Binding-site contacts:
Ligand atom C9 contacts residue PHE473 of chain 1.A at 3.9 Å (hydrophobic).
Ligand atom C1 contacts residue GLY329 of chain 1.B at 3.9 Å.
Ligand atom S contacts residue SER330 of chain 1.B at 3.6 Å.
Ligand atom C6 contacts residue PHE472 of chain 1.A at 3.9 Å (hydrophobic).
Ligand atom N contacts residue GLY329 of chain 1.B at 3.6 Å (h-bond).
Ligand atom C5 contacts residue PHE383 of chain 1.B at 3.9 Å (hydrophobic).
Ligand atom N2 contacts residue GLY329 of chain 1.B at 2.8 Å (h-bond).
Ligand atom C10 contacts residue GLN497 of chain 1.A at 3.9 Å.
Ligand atom C11 contacts residue LYS328 of chain 1.B at 3.4 Å.
Ligand atom C12 contacts residue TYR545 of chain 1.A at 3.8 Å (hydrophobic).
Ligand atom C13 contacts residue PHE472 of chain 1.A at 3.6 Å (hydrophobic).
Ligand atom C11 contacts residue TYR326 of chain 1.B at 3.9 Å (hydrophobic).
Ligand atom C1 contacts residue PHE473 of chain 1.A at 3.9 Å (hydrophobic).
Ligand atom O contacts residue VAL498 of chain 1.A at 3.9 Å.
Ligand atom C13 contacts residue PHE383 of chain 1.B at 3.8 Å (hydrophobic).
Ligand atom S contacts residue TYR326 of chain 1.B at 3.6 Å.
Ligand atom S contacts residue ILE327 of chain 1.B at 3.9 Å.
Ligand atom C14 contacts residue PHE324 of chain 1.B at 3.7 Å (hydrophobic).
Ligand atom N contacts residue LYS328 of chain 1.B at 3.9 Å.
Ligand atom C8 contacts residue PHE472 of chain 1.A at 3.4 Å (hydrophobic).
Ligand atom C12 contacts residue PHE383 of chain 1.B at 3.9 Å (hydrophobic).
Ligand atom C12 contacts residue ILE381 of chain 1.B at 3.7 Å (hydrophobic).
Ligand atom O contacts residue PHE239 of chain 1.B at 4.0 Å.
Ligand atom N2 contacts residue PHE473 of chain 1.A at 3.9 Å.
Ligand atom C9 contacts residue ALA496 of chain 1.A at 3.7 Å (hydrophobic).
Ligand atom C10 contacts residue ALA496 of chain 1.A at 3.5 Å (hydrophobic).
Ligand atom C contacts residue PHE473 of chain 1.A at 3.8 Å (hydrophobic).
Ligand atom O contacts residue TYR326 of chain 1.B at 3.1 Å (h-bond).
Ligand atom C8 contacts residue VAL356 of chain 1.B at 2.9 Å (hydrophobic).
Ligand atom C11 contacts residue VAL498 of chain 1.A at 3.9 Å (hydrophobic).
Ligand atom N1 contacts residue TYR326 of chain 1.B at 3.9 Å.
Ligand atom C10 contacts residue VAL498 of chain 1.A at 3.9 Å (hydrophobic).
Ligand atom C14 contacts residue TYR326 of chain 1.B at 3.5 Å (hydrophobic).
Ligand atom C13 contacts residue SER494 of chain 1.A at 3.9 Å.
Ligand atom N2 contacts residue LYS328 of chain 1.B at 3.7 Å.
Ligand atom C2 contacts residue TYR326 of chain 1.B at 3.6 Å (hydrophobic).
Ligand atom C13 contacts residue ALA496 of chain 1.A at 3.6 Å (hydrophobic).
Ligand atom S contacts residue VAL356 of chain 1.B at 3.9 Å.
Ligand atom C1 contacts residue TYR326 of chain 1.B at 3.6 Å (hydrophobic).
Ligand atom N contacts residue PHE473 of chain 1.A at 3.8 Å.

This small molecule binds to this protein.
Small molecule (SMILES): CSc1nnc(CCCO)n1-c1cc(C)c(C)c(C)c1

Sequence of chain 1.A:
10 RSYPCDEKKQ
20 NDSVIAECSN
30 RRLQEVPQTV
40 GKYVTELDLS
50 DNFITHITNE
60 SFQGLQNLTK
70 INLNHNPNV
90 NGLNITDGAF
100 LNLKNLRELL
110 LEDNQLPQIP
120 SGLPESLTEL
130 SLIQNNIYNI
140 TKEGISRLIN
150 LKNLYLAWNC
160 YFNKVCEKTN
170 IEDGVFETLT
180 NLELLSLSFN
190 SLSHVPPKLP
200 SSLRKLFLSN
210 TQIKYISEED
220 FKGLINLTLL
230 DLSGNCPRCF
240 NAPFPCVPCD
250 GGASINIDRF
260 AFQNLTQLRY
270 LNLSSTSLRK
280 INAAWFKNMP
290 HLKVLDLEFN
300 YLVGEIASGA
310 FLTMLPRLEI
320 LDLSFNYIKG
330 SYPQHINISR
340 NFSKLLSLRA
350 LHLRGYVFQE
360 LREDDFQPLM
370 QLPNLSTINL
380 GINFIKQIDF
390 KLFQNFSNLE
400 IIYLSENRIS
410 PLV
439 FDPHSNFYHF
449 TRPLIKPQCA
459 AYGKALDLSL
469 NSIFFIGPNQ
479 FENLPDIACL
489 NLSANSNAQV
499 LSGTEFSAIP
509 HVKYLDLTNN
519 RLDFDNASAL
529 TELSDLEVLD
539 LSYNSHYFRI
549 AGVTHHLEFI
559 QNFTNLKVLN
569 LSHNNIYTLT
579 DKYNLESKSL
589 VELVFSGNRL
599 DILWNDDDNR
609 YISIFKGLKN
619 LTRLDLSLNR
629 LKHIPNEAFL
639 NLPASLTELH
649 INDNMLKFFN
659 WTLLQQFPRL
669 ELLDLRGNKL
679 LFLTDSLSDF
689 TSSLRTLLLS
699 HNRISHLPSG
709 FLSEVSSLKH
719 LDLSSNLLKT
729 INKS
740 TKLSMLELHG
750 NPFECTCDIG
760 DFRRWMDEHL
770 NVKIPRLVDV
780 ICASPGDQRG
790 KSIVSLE

Sequence of chain 1.B:
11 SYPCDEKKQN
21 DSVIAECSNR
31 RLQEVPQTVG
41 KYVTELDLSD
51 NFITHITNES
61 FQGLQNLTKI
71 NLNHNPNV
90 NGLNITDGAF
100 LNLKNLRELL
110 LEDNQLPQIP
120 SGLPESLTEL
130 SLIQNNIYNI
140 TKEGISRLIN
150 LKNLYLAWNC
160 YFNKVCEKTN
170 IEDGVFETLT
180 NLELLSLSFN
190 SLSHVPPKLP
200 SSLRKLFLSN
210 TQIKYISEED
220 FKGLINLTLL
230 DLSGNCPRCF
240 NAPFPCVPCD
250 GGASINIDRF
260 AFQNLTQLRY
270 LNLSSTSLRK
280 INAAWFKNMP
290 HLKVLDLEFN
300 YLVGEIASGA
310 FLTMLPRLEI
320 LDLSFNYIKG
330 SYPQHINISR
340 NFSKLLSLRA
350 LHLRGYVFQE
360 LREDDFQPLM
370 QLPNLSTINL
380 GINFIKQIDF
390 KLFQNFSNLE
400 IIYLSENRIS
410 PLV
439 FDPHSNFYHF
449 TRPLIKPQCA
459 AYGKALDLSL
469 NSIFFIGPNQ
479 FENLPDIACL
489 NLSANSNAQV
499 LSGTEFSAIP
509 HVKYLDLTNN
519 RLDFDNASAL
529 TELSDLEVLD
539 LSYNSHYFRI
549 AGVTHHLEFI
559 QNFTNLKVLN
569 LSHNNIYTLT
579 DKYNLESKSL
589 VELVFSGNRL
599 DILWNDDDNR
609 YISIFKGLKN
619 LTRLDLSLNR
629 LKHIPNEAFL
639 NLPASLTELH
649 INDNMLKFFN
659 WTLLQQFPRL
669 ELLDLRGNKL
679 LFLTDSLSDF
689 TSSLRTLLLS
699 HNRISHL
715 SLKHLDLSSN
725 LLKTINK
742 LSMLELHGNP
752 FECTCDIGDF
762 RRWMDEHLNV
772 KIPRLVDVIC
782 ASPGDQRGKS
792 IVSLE